Sequence of chain 28.C:
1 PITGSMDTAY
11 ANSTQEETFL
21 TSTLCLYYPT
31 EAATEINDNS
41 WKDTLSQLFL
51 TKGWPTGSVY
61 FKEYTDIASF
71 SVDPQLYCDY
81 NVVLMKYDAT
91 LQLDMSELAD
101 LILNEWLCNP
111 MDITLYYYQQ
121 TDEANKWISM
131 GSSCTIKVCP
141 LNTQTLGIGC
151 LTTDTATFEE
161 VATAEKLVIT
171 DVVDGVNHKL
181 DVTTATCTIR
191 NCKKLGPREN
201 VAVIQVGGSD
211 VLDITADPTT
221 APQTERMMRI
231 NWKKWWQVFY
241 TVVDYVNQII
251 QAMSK

Binding-site contacts:
Ligand atom C2 contacts residue ASN12 of chain 28.C at 3.2 Å.
Ligand atom O5 contacts residue ASN12 of chain 28.C at 2.7 Å (h-bond).
Ligand atom O7 contacts residue ASN12 of chain 28.C at 3.7 Å.
Ligand atom C5 contacts residue ASN12 of chain 28.C at 4.1 Å.
Ligand atom N2 contacts residue ASN12 of chain 28.C at 3.8 Å.
Ligand atom C1 contacts residue ASN12 of chain 28.C at 2.2 Å.
Ligand atom C7 contacts residue ASN12 of chain 28.C at 3.9 Å.

The small molecule below binds the protein below.
Small molecule (SMILES): CC(=O)N[C@H]1[C@H](O[C@H]2[C@H](O)[C@@H](NC(C)=O)CO[C@@H]2CO)O[C@H](CO)[C@@H](O)[C@@H]1O